Sequence of chain 2.D:
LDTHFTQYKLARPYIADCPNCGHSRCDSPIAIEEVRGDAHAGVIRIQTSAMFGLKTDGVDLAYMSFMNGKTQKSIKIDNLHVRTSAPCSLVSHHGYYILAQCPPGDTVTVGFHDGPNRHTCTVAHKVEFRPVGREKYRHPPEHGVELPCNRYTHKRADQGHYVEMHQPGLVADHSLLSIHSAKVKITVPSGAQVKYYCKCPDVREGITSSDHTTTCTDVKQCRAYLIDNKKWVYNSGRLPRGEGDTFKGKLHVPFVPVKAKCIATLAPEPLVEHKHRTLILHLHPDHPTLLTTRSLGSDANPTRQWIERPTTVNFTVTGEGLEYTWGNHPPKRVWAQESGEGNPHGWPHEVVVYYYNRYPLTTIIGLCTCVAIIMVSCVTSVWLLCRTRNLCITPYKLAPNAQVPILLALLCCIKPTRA

Binding-site contacts:
Ligand atom OAF contacts residue ALA158 of chain 2.D at 3.3 Å.
Ligand atom C3 contacts residue ARG157 of chain 2.D at 3.7 Å.
Ligand atom O6B contacts residue HIS94 of chain 2.D at 4.0 Å.
Ligand atom O6A contacts residue LEU62 of chain 2.D at 3.4 Å.
Ligand atom C2 contacts residue ALA158 of chain 2.D at 3.7 Å (hydrophobic).
Ligand atom O5 contacts residue LYS156 of chain 2.D at 3.4 Å.
Ligand atom O3 contacts residue ALA158 of chain 2.D at 3.0 Å (h-bond).
Ligand atom O6B contacts residue LEU62 of chain 2.D at 4.0 Å.
Ligand atom C5 contacts residue LEU62 of chain 2.D at 3.8 Å (hydrophobic).
Ligand atom O6B contacts residue HIS155 of chain 2.D at 3.3 Å (h-bond).
Ligand atom O4 contacts residue LYS156 of chain 2.D at 3.5 Å.
Ligand atom SAG contacts residue ARG157 of chain 2.D at 3.6 Å (salt-bridge).
Ligand atom O6A contacts residue SER93 of chain 2.D at 3.2 Å.
Ligand atom OAF contacts residue THR4 of chain 2.D at 2.9 Å (h-bond).
Ligand atom OAH contacts residue ASP3 of chain 2.D at 4.0 Å.
Ligand atom O3 contacts residue LYS156 of chain 2.D at 3.0 Å.
Ligand atom C3 contacts residue LYS156 of chain 2.D at 4.0 Å.
Ligand atom O5 contacts residue HIS155 of chain 2.D at 3.6 Å.
Ligand atom C6 contacts residue LEU62 of chain 2.D at 3.5 Å (hydrophobic).
Ligand atom O6A contacts residue HIS155 of chain 2.D at 3.8 Å.
Ligand atom OAH contacts residue ARG157 of chain 2.D at 3.1 Å (salt-bridge).
Ligand atom C3 contacts residue ALA158 of chain 2.D at 4.0 Å (hydrophobic).
Ligand atom C6 contacts residue SER93 of chain 2.D at 4.0 Å.
Ligand atom OAH contacts residue THR4 of chain 2.D at 3.7 Å.
Ligand atom O5 contacts residue ARG157 of chain 2.D at 3.8 Å.
Ligand atom O4 contacts residue HIS155 of chain 2.D at 3.5 Å (h-bond).
Ligand atom OBI contacts residue LYS156 of chain 2.D at 4.0 Å.
Ligand atom SAG contacts residue THR4 of chain 2.D at 3.9 Å.
Ligand atom C6 contacts residue HIS155 of chain 2.D at 3.4 Å.
Ligand atom C6 contacts residue HIS94 of chain 2.D at 3.9 Å.
Ligand atom O3 contacts residue ARG157 of chain 2.D at 3.3 Å (salt-bridge).
Ligand atom OAF contacts residue ARG157 of chain 2.D at 2.8 Å (salt-bridge).
Ligand atom O6A contacts residue HIS94 of chain 2.D at 3.2 Å (h-bond).
Ligand atom C4 contacts residue LYS156 of chain 2.D at 4.0 Å.
Ligand atom O6B contacts residue ARG157 of chain 2.D at 3.3 Å (salt-bridge).
Ligand atom C5 contacts residue HIS155 of chain 2.D at 4.0 Å.
Ligand atom O5B contacts residue LYS156 of chain 2.D at 3.3 Å.
Ligand atom OAH contacts residue LEU2 of chain 2.D at 2.8 Å (h-bond).
Ligand atom O6B contacts residue LYS156 of chain 2.D at 3.3 Å.
Ligand atom O4 contacts residue SER93 of chain 2.D at 3.0 Å (h-bond).

The small molecule below binds the protein below.
Small molecule (SMILES): O=C(O)[C@@H]1O[C@H](O[C@H]2[C@@H](OS(=O)(=O)O)O[C@@H](O)[C@H](NS(=O)(=O)O)[C@H]2O)[C@@H](OS(=O)(=O)O)[C@H](O)[C@@H]1O